Binding-site contacts:
Ligand atom C2 contacts residue ALA7 of chain 1.B at 3.5 Å (hydrophobic).
Ligand atom O2 contacts residue ARG32 of chain 1.B at 3.4 Å.
Ligand atom O2 contacts residue ARG60 of chain 1.B at 2.9 Å (salt-bridge).
Ligand atom OE1 contacts residue GLN28 of chain 1.B at 3.5 Å.
Ligand atom NA2 contacts residue TRP6 of chain 1.B at 3.4 Å.
Ligand atom N3 contacts residue ASP27 of chain 1.B at 2.7 Å (salt-bridge).
Ligand atom O4 contacts residue ASP27 of chain 1.B at 3.6 Å (salt-bridge).
Ligand atom C14 contacts residue LEU50 of chain 1.B at 3.7 Å (hydrophobic).
Ligand atom CT contacts residue LEU57 of chain 1.B at 3.6 Å (hydrophobic).
Ligand atom O contacts residue VAL54 of chain 1.B at 3.5 Å.
Ligand atom N8 contacts residue NDP1 of chain 1.K at 3.6 Å.
Ligand atom C2 contacts residue ASP27 of chain 1.B at 3.5 Å.
Ligand atom NA2 contacts residue ASP27 of chain 1.B at 2.9 Å (salt-bridge).
Ligand atom N8 contacts residue PHE31 of chain 1.B at 3.3 Å.
Ligand atom C4 contacts residue ASP27 of chain 1.B at 3.6 Å.
Ligand atom O1 contacts residue ARG60 of chain 1.B at 2.7 Å (salt-bridge).
Ligand atom CT contacts residue ARG60 of chain 1.B at 3.5 Å.
Ligand atom N3 contacts residue ALA7 of chain 1.B at 3.6 Å.
Ligand atom O1 contacts residue ARG32 of chain 1.B at 3.6 Å.
Ligand atom CG contacts residue ARG32 of chain 1.B at 3.6 Å.
Ligand atom N8 contacts residue ILE5 of chain 1.B at 3.6 Å (h-bond).
Ligand atom C7 contacts residue NDP1 of chain 1.K at 3.2 Å.
Ligand atom C8A contacts residue NDP1 of chain 1.K at 3.3 Å.
Ligand atom N contacts residue LEU57 of chain 1.B at 3.7 Å.
Ligand atom C16 contacts residue GLN28 of chain 1.B at 3.5 Å.
Ligand atom N8 contacts residue TYR100 of chain 1.B at 3.6 Å.
Ligand atom C6 contacts residue NDP1 of chain 1.K at 3.4 Å.
Ligand atom N1 contacts residue TRP6 of chain 1.B at 3.4 Å.
Ligand atom O1 contacts residue PHE31 of chain 1.B at 3.5 Å.
Ligand atom N1 contacts residue PHE31 of chain 1.B at 3.5 Å.
Ligand atom C12 contacts residue PHE31 of chain 1.B at 3.6 Å (hydrophobic).
Ligand atom C9 contacts residue NDP1 of chain 1.K at 3.7 Å.
Ligand atom C7 contacts residue ILE94 of chain 1.B at 3.2 Å (hydrophobic).
Ligand atom N1 contacts residue NDP1 of chain 1.K at 3.6 Å.
Ligand atom O1 contacts residue LEU57 of chain 1.B at 3.5 Å.
Ligand atom C7 contacts residue PHE31 of chain 1.B at 3.6 Å (hydrophobic).
Ligand atom C4A contacts residue NDP1 of chain 1.K at 3.4 Å.
Ligand atom C8A contacts residue PHE31 of chain 1.B at 3.4 Å (hydrophobic).
Ligand atom C2 contacts residue TRP6 of chain 1.B at 3.6 Å (hydrophobic).
Ligand atom NA2 contacts residue ALA7 of chain 1.B at 3.6 Å (h-bond).

A small-molecule ligand and the protein it binds are described below.
Small molecule (SMILES): Nc1nc(=O)c2c([nH]1)NCC(CNc1ccc(C(=O)N[C@@H](CCC(=O)O)C(=O)O)cc1)=N2

Sequence of chain 1.B:
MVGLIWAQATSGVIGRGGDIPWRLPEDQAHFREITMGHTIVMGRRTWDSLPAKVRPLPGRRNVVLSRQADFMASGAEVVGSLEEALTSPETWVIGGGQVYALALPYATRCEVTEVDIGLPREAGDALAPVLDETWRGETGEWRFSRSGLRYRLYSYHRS